Binding-site contacts:
Ligand atom C1 contacts residue ALA123 of chain 1.B at 3.9 Å (hydrophobic).
Ligand atom C2 contacts residue ASN125 of chain 1.B at 4.5 Å.
Ligand atom O7 contacts residue ASN122 of chain 1.B at 4.3 Å.
Ligand atom C5 contacts residue ASN122 of chain 1.B at 3.8 Å.
Ligand atom C5 contacts residue ASN125 of chain 1.B at 3.8 Å.
Ligand atom O5 contacts residue VAL127 of chain 1.B at 3.8 Å.
Ligand atom C6 contacts residue VAL127 of chain 1.B at 3.8 Å (hydrophobic).
Ligand atom O4 contacts residue ASN125 of chain 1.B at 4.2 Å.
Ligand atom C8 contacts residue VAL171 of chain 1.B at 3.5 Å (hydrophobic).
Ligand atom O7 contacts residue ASN125 of chain 1.B at 4.4 Å.
Ligand atom C6 contacts residue VAL171 of chain 1.B at 4.1 Å (hydrophobic).
Ligand atom C7 contacts residue ALA123 of chain 1.B at 3.8 Å (hydrophobic).
Ligand atom C4 contacts residue ASN122 of chain 1.B at 4.4 Å.
Ligand atom N2 contacts residue ALA123 of chain 1.B at 3.0 Å (h-bond).
Ligand atom N2 contacts residue ASN122 of chain 1.B at 2.8 Å (h-bond).
Ligand atom O5 contacts residue ASN122 of chain 1.B at 2.5 Å (h-bond).
Ligand atom C8 contacts residue ALA123 of chain 1.B at 3.6 Å (hydrophobic).
Ligand atom C7 contacts residue ASN122 of chain 1.B at 3.7 Å.
Ligand atom C3 contacts residue THR124 of chain 1.B at 4.5 Å.
Ligand atom N2 contacts residue THR124 of chain 1.B at 4.2 Å.
Ligand atom C4 contacts residue ASN125 of chain 1.B at 4.2 Å.
Ligand atom O5 contacts residue ASN125 of chain 1.B at 4.4 Å.
Ligand atom C8 contacts residue ASN125 of chain 1.B at 4.0 Å.
Ligand atom C3 contacts residue ASN122 of chain 1.B at 3.9 Å.
Ligand atom C3 contacts residue ASN125 of chain 1.B at 3.8 Å.
Ligand atom C2 contacts residue ALA123 of chain 1.B at 4.0 Å (hydrophobic).
Ligand atom O6 contacts residue VAL127 of chain 1.B at 4.3 Å.
Ligand atom C1 contacts residue ASN125 of chain 1.B at 4.1 Å.
Ligand atom C1 contacts residue ASN122 of chain 1.B at 1.5 Å.
Ligand atom C8 contacts residue GLU154 of chain 1.B at 4.2 Å.
Ligand atom C5 contacts residue VAL127 of chain 1.B at 4.2 Å (hydrophobic).
Ligand atom C2 contacts residue ASN122 of chain 1.B at 2.5 Å.

The protein below binds the small molecule below.
Small molecule (SMILES): CC(=O)N[C@H]1[C@H](O[C@H]2[C@H](O)[C@@H](NC(C)=O)CO[C@@H]2CO)O[C@H](CO)[C@@H](O)[C@@H]1O

Sequence of chain 1.B:
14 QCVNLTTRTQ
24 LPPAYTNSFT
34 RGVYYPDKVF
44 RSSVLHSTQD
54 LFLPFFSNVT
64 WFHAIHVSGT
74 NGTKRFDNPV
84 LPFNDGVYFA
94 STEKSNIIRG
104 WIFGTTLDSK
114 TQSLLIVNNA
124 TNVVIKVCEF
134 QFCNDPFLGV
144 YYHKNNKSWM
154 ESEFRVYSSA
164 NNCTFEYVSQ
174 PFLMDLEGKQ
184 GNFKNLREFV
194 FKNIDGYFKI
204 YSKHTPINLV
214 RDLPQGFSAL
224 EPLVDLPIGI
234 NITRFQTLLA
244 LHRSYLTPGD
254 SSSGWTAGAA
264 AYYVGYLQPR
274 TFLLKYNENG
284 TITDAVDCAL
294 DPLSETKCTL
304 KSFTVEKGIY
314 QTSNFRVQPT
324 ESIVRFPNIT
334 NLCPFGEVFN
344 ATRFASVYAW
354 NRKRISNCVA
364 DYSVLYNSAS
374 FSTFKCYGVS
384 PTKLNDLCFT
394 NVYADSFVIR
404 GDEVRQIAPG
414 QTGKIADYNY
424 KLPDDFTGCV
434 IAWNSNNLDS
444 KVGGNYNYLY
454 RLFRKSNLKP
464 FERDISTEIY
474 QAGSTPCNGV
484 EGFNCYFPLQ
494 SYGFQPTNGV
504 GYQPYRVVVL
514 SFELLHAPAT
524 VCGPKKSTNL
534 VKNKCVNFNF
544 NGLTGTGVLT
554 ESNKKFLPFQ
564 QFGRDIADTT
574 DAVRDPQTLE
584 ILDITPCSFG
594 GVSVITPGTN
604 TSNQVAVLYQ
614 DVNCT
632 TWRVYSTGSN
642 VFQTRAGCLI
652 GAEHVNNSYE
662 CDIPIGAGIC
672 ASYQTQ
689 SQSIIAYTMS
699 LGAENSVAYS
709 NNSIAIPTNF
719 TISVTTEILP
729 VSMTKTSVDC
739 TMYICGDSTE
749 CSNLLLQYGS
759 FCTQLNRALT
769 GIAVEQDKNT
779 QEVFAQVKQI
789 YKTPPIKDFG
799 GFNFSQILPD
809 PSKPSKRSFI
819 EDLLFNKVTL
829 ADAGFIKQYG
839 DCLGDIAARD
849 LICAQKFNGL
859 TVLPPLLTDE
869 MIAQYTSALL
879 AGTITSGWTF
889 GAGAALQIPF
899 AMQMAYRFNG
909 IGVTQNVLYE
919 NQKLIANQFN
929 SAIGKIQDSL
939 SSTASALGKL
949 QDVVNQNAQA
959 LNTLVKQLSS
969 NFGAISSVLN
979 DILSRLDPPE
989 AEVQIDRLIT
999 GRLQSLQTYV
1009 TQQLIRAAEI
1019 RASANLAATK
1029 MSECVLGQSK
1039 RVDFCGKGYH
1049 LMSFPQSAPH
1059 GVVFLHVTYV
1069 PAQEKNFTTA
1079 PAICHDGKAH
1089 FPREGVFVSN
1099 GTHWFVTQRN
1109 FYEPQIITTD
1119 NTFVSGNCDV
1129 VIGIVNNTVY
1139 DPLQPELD